A small-molecule ligand and the protein it binds are described below.
Small molecule (SMILES): CC(=O)N[C@@H]1[C@@H](O)[C@H](O)[C@@H](CO)O[C@H]1O

Sequence of chain 14.A:
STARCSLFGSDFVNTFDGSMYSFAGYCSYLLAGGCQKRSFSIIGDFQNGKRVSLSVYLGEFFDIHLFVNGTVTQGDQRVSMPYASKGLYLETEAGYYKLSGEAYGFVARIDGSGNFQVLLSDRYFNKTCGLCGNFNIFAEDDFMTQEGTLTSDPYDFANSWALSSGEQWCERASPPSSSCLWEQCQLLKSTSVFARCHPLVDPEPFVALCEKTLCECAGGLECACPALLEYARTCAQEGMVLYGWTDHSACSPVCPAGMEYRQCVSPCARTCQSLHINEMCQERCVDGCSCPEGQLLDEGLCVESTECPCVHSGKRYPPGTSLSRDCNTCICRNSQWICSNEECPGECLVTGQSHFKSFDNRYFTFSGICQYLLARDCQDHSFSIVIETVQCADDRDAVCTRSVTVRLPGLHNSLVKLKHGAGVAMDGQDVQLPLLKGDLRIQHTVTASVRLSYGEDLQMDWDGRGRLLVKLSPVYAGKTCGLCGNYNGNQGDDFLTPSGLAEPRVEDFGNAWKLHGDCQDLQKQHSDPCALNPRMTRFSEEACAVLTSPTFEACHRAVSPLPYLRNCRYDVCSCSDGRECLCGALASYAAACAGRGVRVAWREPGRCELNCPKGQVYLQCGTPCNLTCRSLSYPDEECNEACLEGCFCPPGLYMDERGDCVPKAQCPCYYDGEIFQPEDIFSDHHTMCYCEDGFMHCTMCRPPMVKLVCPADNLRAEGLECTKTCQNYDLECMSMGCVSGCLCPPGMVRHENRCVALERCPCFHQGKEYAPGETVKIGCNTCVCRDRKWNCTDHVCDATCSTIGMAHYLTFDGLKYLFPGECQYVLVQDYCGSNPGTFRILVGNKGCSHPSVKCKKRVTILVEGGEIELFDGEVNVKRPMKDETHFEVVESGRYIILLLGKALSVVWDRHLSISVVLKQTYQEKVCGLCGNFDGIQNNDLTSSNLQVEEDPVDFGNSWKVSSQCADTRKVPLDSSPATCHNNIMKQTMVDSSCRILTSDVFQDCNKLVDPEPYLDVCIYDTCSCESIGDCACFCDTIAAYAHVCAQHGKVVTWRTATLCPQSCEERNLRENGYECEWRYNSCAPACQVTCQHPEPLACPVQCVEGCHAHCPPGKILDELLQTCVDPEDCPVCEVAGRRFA

Binding-site contacts:
Ligand atom C2 contacts residue ASN857 of chain 14.A at 2.4 Å.
Ligand atom C1 contacts residue ASN857 of chain 14.A at 1.4 Å.
Ligand atom C5 contacts residue ASN857 of chain 14.A at 3.7 Å.
Ligand atom O5 contacts residue ASN857 of chain 14.A at 2.4 Å (h-bond).
Ligand atom C8 contacts residue ASN857 of chain 14.A at 4.0 Å.
Ligand atom N2 contacts residue ASN857 of chain 14.A at 2.9 Å (h-bond).
Ligand atom C3 contacts residue ASN857 of chain 14.A at 3.8 Å.
Ligand atom C7 contacts residue ASN857 of chain 14.A at 3.2 Å.
Ligand atom C4 contacts residue ASN857 of chain 14.A at 4.2 Å.
Ligand atom O7 contacts residue ASN857 of chain 14.A at 3.1 Å (h-bond).